Sequence of chain 1.A:
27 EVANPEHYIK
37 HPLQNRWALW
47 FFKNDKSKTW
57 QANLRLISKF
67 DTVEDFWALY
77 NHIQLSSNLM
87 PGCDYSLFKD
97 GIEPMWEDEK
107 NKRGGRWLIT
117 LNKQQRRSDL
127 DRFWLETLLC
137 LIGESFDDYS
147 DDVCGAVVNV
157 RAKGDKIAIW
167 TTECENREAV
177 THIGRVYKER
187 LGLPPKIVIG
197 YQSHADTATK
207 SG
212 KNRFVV

Binding-site contacts:
Ligand atom NAP contacts residue GLU103 of chain 1.A at 2.7 Å (salt-bridge).
Ligand atom CAU contacts residue TRP102 of chain 1.A at 3.7 Å (hydrophobic).
Ligand atom CAU contacts residue TRP56 of chain 1.A at 3.8 Å (hydrophobic).
Ligand atom CAV contacts residue GLU103 of chain 1.A at 3.7 Å.
Ligand atom CAN contacts residue TRP56 of chain 1.A at 3.3 Å (hydrophobic).
Ligand atom OAL contacts residue ARG157 of chain 1.A at 2.7 Å (salt-bridge).
Ligand atom OAT contacts residue LYS162 of chain 1.A at 3.2 Å (salt-bridge).
Ligand atom NBD contacts residue TRP56 of chain 1.A at 3.2 Å.
Ligand atom OAC contacts residue MET101 of chain 1.A at 3.2 Å.
Ligand atom NAB contacts residue GLU103 of chain 1.A at 2.7 Å (salt-bridge).
Ligand atom NAB contacts residue GLN57 of chain 1.A at 3.8 Å.
Ligand atom C2' contacts residue TRP102 of chain 1.A at 3.9 Å (hydrophobic).
Ligand atom CAV contacts residue TRP56 of chain 1.A at 3.4 Å (hydrophobic).
Ligand atom NBC contacts residue TRP56 of chain 1.A at 3.5 Å (h-bond).
Ligand atom OAC contacts residue GLU103 of chain 1.A at 3.7 Å.
Ligand atom CAX contacts residue TRP56 of chain 1.A at 3.6 Å (hydrophobic).
Ligand atom NAP contacts residue TRP102 of chain 1.A at 3.4 Å.
Ligand atom OAF contacts residue LYS159 of chain 1.A at 3.1 Å (salt-bridge).
Ligand atom CAW contacts residue TRP102 of chain 1.A at 3.7 Å (hydrophobic).
Ligand atom CAM contacts residue TRP56 of chain 1.A at 3.7 Å (hydrophobic).
Ligand atom OAE contacts residue ARG157 of chain 1.A at 2.8 Å (salt-bridge).
Ligand atom OAF contacts residue LYS162 of chain 1.A at 2.6 Å (salt-bridge).
Ligand atom PBG contacts residue LYS162 of chain 1.A at 3.4 Å.
Ligand atom CAM contacts residue TRP102 of chain 1.A at 3.6 Å (hydrophobic).
Ligand atom CAV contacts residue TRP102 of chain 1.A at 3.5 Å (hydrophobic).
Ligand atom C1' contacts residue TRP56 of chain 1.A at 3.5 Å (hydrophobic).
Ligand atom CAX contacts residue TRP102 of chain 1.A at 3.8 Å (hydrophobic).
Ligand atom OAC contacts residue TRP56 of chain 1.A at 3.5 Å.
Ligand atom CAW contacts residue TRP56 of chain 1.A at 3.5 Å (hydrophobic).
Ligand atom OAI contacts residue LYS159 of chain 1.A at 3.6 Å.
Ligand atom OAF contacts residue ARG157 of chain 1.A at 3.5 Å (salt-bridge).
Ligand atom O4' contacts residue TRP56 of chain 1.A at 3.2 Å.
Ligand atom CAA contacts residue TRP56 of chain 1.A at 3.4 Å (hydrophobic).
Ligand atom PBG contacts residue ARG157 of chain 1.A at 3.6 Å.
Ligand atom NBC contacts residue TRP102 of chain 1.A at 3.9 Å.
Ligand atom NBD contacts residue TRP102 of chain 1.A at 3.7 Å.
Ligand atom OAC contacts residue TRP102 of chain 1.A at 2.9 Å (h-bond).
Ligand atom NAP contacts residue TRP56 of chain 1.A at 3.7 Å.
Ligand atom OAD contacts residue LYS162 of chain 1.A at 2.6 Å (salt-bridge).
Ligand atom CAU contacts residue GLU103 of chain 1.A at 3.3 Å.

The small molecule below binds the protein below.
Small molecule (SMILES): C[n+]1cn([C@@H]2O[C@H](CO[P](=O)(O)O[P](=O)(O)OP(=O)(O)O)[C@@H](O)[C@H]2O)c2cc(N)[nH]c(=O)c21